Sequence of chain 1.A:
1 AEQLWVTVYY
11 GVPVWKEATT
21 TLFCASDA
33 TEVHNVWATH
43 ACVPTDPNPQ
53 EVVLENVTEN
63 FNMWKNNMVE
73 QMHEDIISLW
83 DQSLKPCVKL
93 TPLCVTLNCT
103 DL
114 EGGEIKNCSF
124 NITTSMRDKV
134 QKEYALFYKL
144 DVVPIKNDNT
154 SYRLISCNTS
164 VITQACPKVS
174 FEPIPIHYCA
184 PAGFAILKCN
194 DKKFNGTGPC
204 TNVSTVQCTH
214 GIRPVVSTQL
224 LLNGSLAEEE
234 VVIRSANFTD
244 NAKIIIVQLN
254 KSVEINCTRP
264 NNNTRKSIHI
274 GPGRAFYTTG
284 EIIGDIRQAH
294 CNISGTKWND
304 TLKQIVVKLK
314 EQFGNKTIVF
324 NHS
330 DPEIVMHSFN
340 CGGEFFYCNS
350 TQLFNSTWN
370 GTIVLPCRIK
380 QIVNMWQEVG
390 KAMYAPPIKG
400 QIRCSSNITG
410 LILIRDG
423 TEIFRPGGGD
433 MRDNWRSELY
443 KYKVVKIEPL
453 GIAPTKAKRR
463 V

A small-molecule ligand and the protein it binds are described below.
Small molecule (SMILES): CC(=O)N[C@@H]1[C@@H](O)[C@H](O)[C@@H](CO)O[C@H]1O

Binding-site contacts:
Ligand atom O7 contacts residue GLU57 of chain 1.A at 4.2 Å.
Ligand atom O5 contacts residue ASN58 of chain 1.A at 2.4 Å (h-bond).
Ligand atom C7 contacts residue GLU57 of chain 1.A at 4.0 Å.
Ligand atom C2 contacts residue GLU57 of chain 1.A at 3.3 Å.
Ligand atom N2 contacts residue ASN58 of chain 1.A at 3.0 Å (h-bond).
Ligand atom C1 contacts residue ASN58 of chain 1.A at 1.5 Å.
Ligand atom C5 contacts residue GLU57 of chain 1.A at 3.5 Å.
Ligand atom C6 contacts residue GLU57 of chain 1.A at 3.7 Å.
Ligand atom N2 contacts residue GLU57 of chain 1.A at 4.0 Å.
Ligand atom C2 contacts residue ASN58 of chain 1.A at 2.6 Å.
Ligand atom C3 contacts residue GLU57 of chain 1.A at 3.7 Å.
Ligand atom O5 contacts residue GLU57 of chain 1.A at 3.0 Å (salt-bridge).
Ligand atom C5 contacts residue ASN58 of chain 1.A at 3.6 Å.
Ligand atom C8 contacts residue GLU57 of chain 1.A at 4.3 Å.
Ligand atom O4 contacts residue GLY9 of chain 1.J at 4.2 Å.
Ligand atom O5 contacts residue GLY16 of chain 1.E at 4.3 Å.
Ligand atom C1 contacts residue GLU57 of chain 1.A at 3.6 Å.
Ligand atom C7 contacts residue ASN58 of chain 1.A at 4.2 Å.
Ligand atom C6 contacts residue ASN58 of chain 1.A at 4.4 Å.
Ligand atom O3 contacts residue GLU57 of chain 1.A at 4.0 Å.
Ligand atom C4 contacts residue ASN58 of chain 1.A at 4.3 Å.
Ligand atom O6 contacts residue GLU57 of chain 1.A at 3.0 Å (salt-bridge).
Ligand atom C4 contacts residue GLU57 of chain 1.A at 3.4 Å.
Ligand atom C3 contacts residue ASN58 of chain 1.A at 3.9 Å.

Sequence of chain 1.J:
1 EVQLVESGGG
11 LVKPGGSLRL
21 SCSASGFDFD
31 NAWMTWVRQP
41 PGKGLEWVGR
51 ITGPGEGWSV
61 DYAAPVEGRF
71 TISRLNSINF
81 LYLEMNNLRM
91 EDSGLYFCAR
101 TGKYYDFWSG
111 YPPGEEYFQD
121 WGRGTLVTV

Sequence of chain 1.E:
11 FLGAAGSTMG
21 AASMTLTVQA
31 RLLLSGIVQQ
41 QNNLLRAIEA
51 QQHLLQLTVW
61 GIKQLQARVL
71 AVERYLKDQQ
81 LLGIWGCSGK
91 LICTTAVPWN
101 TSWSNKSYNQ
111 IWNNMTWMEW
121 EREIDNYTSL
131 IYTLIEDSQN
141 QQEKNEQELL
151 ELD